Sequence of chain 2.A:
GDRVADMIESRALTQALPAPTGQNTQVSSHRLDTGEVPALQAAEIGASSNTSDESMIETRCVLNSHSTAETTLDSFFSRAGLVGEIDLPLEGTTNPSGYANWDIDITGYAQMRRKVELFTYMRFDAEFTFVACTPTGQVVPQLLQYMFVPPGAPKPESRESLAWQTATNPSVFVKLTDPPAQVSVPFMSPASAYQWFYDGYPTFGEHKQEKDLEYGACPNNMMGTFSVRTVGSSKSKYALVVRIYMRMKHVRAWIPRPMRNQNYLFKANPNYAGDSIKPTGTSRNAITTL

Sequence of chain 2.C:
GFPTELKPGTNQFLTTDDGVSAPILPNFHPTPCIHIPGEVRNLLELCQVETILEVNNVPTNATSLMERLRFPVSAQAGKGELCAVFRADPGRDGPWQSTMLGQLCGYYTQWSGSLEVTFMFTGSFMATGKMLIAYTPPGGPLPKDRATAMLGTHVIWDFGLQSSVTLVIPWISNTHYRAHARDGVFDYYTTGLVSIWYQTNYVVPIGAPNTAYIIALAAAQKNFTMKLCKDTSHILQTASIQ

Binding-site contacts:
Ligand atom OAW contacts residue ILE111 of chain 2.A at 3.2 Å.
Ligand atom CAR contacts residue TYR201 of chain 2.A at 3.2 Å (hydrophobic).
Ligand atom CAQ contacts residue ILE113 of chain 2.A at 3.9 Å (hydrophobic).
Ligand atom CAY contacts residue THR114 of chain 2.A at 3.8 Å.
Ligand atom CAF contacts residue TRP203 of chain 2.A at 3.7 Å (hydrophobic).
Ligand atom NAC contacts residue THR114 of chain 2.A at 3.1 Å (h-bond).
Ligand atom CAE contacts residue PHE137 of chain 2.A at 3.9 Å (hydrophobic).
Ligand atom CAJ contacts residue PHE135 of chain 2.A at 3.1 Å (hydrophobic).
Ligand atom CAB contacts residue PHE135 of chain 2.A at 3.8 Å (hydrophobic).
Ligand atom CAG contacts residue GLN202 of chain 2.A at 3.5 Å.
Ligand atom NAC contacts residue ALA275 of chain 2.A at 3.5 Å.
Ligand atom CAM contacts residue PRO177 of chain 2.A at 3.6 Å (hydrophobic).
Ligand atom NBE contacts residue TRP203 of chain 2.A at 3.8 Å.
Ligand atom CAA contacts residue TYR153 of chain 2.A at 3.9 Å (hydrophobic).
Ligand atom CAR contacts residue ASN228 of chain 2.A at 3.7 Å.
Ligand atom CAA contacts residue SER178 of chain 2.A at 3.5 Å.
Ligand atom CAH contacts residue PHE135 of chain 2.A at 3.4 Å (hydrophobic).
Ligand atom CAJ contacts residue VAL192 of chain 2.A at 3.7 Å (hydrophobic).
Ligand atom CAF contacts residue ASN228 of chain 2.A at 3.8 Å.
Ligand atom CAK contacts residue PHE155 of chain 2.A at 2.9 Å (hydrophobic).
Ligand atom OAD contacts residue ILE113 of chain 2.A at 3.1 Å (h-bond).
Ligand atom CAG contacts residue ASN228 of chain 2.A at 3.3 Å.
Ligand atom CAL contacts residue THR114 of chain 2.A at 3.8 Å.
Ligand atom NAT contacts residue PHE155 of chain 2.A at 3.6 Å.
Ligand atom CAA contacts residue PRO177 of chain 2.A at 3.5 Å (hydrophobic).
Ligand atom CAB contacts residue PHE131 of chain 2.A at 3.8 Å (hydrophobic).
Ligand atom CAA contacts residue VAL179 of chain 2.A at 3.1 Å (hydrophobic).
Ligand atom CAH contacts residue VAL192 of chain 2.A at 3.5 Å (hydrophobic).
Ligand atom OAW contacts residue MET195 of chain 2.A at 3.5 Å.
Ligand atom CAS contacts residue TYR201 of chain 2.A at 3.7 Å (hydrophobic).
Ligand atom CAS contacts residue ASN228 of chain 2.A at 3.8 Å.
Ligand atom CAZ contacts residue VAL192 of chain 2.A at 3.6 Å (hydrophobic).
Ligand atom CAF contacts residue GLN202 of chain 2.A at 3.5 Å.
Ligand atom CAM contacts residue PHE155 of chain 2.A at 3.8 Å (hydrophobic).
Ligand atom CBA contacts residue ILE111 of chain 2.A at 3.7 Å (hydrophobic).
Ligand atom OAD contacts residue ASP112 of chain 2.A at 3.4 Å.
Ligand atom OAV contacts residue VAL190 of chain 2.A at 3.9 Å.
Ligand atom CAI contacts residue PHE155 of chain 2.A at 3.1 Å (hydrophobic).
Ligand atom CBB contacts residue ASN228 of chain 2.A at 3.7 Å.
Ligand atom CAN contacts residue PHE135 of chain 2.A at 3.4 Å (hydrophobic).

This small molecule binds to this protein.
Small molecule (SMILES): CCO/N=C/c1ccc(OCC[C@@H](C)CCN2CCN(c3ccnc(N)c3)C2=O)cc1